Binding-site contacts:
Ligand atom O1G contacts residue ARG674 of chain 1.D at 2.4 Å (salt-bridge).
Ligand atom O2A contacts residue MG1 of chain 1.L at 3.1 Å.
Ligand atom O1A contacts residue LYS701 of chain 1.D at 3.0 Å (salt-bridge).
Ligand atom C2' contacts residue ASN705 of chain 1.D at 3.3 Å.
Ligand atom O2A contacts residue ASP764 of chain 1.D at 2.7 Å (salt-bridge).
Ligand atom O3B contacts residue SER611 of chain 1.D at 3.2 Å (h-bond).
Ligand atom O3B contacts residue PHE609 of chain 1.D at 3.3 Å (h-bond).
Ligand atom O2 contacts residue ASN705 of chain 1.D at 3.8 Å.
Ligand atom C2 contacts residue ASN705 of chain 1.D at 3.7 Å.
Ligand atom O1B contacts residue LYS701 of chain 1.D at 3.5 Å.
Ligand atom O3A contacts residue LYS701 of chain 1.D at 3.1 Å (salt-bridge).
Ligand atom PB contacts residue MG1 of chain 1.L at 2.8 Å.
Ligand atom O3A contacts residue MG1 of chain 1.L at 3.1 Å.
Ligand atom O2G contacts residue PHE609 of chain 1.D at 3.8 Å.
Ligand atom PA contacts residue LYS701 of chain 1.D at 3.6 Å.
Ligand atom C3' contacts residue TYR613 of chain 1.D at 3.5 Å (hydrophobic).
Ligand atom C5M contacts residue LYS701 of chain 1.D at 3.5 Å.
Ligand atom PB contacts residue SER611 of chain 1.D at 3.7 Å.
Ligand atom O3B contacts residue MG1 of chain 1.L at 2.9 Å.
Ligand atom O5' contacts residue ASP764 of chain 1.D at 3.8 Å.
Ligand atom PB contacts residue LYS701 of chain 1.D at 3.7 Å.
Ligand atom C6 contacts residue ASN705 of chain 1.D at 3.5 Å.
Ligand atom O2G contacts residue ASP608 of chain 1.D at 3.8 Å.
Ligand atom N1 contacts residue ASN705 of chain 1.D at 3.6 Å.
Ligand atom O2B contacts residue SER611 of chain 1.D at 3.5 Å (h-bond).
Ligand atom O1B contacts residue SER611 of chain 1.D at 3.2 Å.
Ligand atom O2G contacts residue GLU800 of chain 1.D at 3.1 Å (salt-bridge).
Ligand atom PA contacts residue ASP764 of chain 1.D at 3.7 Å.
Ligand atom PA contacts residue MG1 of chain 1.L at 3.6 Å.
Ligand atom O2G contacts residue ASN610 of chain 1.D at 3.0 Å (h-bond).
Ligand atom C2' contacts residue TYR613 of chain 1.D at 3.5 Å (hydrophobic).
Ligand atom O2A contacts residue MG1 of chain 1.I at 2.9 Å.
Ligand atom O3G contacts residue ARG674 of chain 1.D at 2.5 Å (salt-bridge).
Ligand atom O2B contacts residue LEU612 of chain 1.D at 3.4 Å (h-bond).
Ligand atom PG contacts residue ARG674 of chain 1.D at 3.4 Å.
Ligand atom O3G contacts residue SER611 of chain 1.D at 3.6 Å (h-bond).
Ligand atom O2B contacts residue MG1 of chain 1.L at 2.4 Å.
Ligand atom C5' contacts residue ASP764 of chain 1.D at 3.3 Å.
Ligand atom O2B contacts residue PHE609 of chain 1.D at 3.5 Å (h-bond).
Ligand atom C5 contacts residue ASN705 of chain 1.D at 3.7 Å.

Sequence of chain 1.D:
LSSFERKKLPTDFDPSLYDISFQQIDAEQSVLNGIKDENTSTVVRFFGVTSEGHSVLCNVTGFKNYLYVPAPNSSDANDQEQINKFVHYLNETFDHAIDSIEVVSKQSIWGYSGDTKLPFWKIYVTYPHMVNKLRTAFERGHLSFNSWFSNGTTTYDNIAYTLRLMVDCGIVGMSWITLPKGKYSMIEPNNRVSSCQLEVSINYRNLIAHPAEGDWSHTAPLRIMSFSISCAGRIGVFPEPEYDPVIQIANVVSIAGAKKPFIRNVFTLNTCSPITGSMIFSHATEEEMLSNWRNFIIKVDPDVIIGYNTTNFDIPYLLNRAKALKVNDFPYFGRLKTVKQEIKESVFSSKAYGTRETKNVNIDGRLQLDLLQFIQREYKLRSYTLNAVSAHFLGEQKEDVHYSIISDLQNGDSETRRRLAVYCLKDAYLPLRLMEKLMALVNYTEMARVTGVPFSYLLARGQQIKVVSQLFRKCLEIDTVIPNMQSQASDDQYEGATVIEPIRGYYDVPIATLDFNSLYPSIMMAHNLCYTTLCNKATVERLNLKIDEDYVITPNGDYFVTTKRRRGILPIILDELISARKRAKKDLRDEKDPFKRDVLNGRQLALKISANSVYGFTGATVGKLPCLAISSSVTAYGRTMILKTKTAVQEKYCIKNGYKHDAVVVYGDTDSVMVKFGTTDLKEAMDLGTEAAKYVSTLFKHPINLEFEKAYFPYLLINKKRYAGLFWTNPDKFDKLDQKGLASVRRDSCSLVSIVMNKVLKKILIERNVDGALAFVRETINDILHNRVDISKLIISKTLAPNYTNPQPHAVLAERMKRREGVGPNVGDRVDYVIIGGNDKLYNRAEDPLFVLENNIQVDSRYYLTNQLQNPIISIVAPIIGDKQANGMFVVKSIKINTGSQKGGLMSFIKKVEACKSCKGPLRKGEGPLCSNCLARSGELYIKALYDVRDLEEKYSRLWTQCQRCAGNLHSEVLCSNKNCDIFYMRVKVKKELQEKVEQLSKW

This protein binds this small molecule.
Small molecule (SMILES): Cc1cn([C@H]2CC[C@@H](CO[P](=O)(O)O[P](=O)(O)OP(=O)(O)O)O2)c(=O)[nH]c1=O